This small molecule binds to this protein.
Small molecule (SMILES): CC[C@H](C)[C@@H]([C@@H](CC(=O)N1CCC[C@H]1[C@H](OC)[C@@H](C)C(=O)N[C@@H](Cc1ccccc1)C(=O)O)OC)N(C)C(=O)[C@@H](NC(=O)C(C)(C)N)C(C)C

Binding-site contacts:
Ligand atom C36 contacts residue ASP177 of chain 1.D at 3.4 Å.
Ligand atom O8 contacts residue VAL175 of chain 1.D at 3.5 Å (h-bond).
Ligand atom O3 contacts residue GLY223 of chain 1.D at 3.3 Å.
Ligand atom O1 contacts residue TYR222 of chain 1.D at 2.6 Å (h-bond).
Ligand atom C12 contacts residue TYR222 of chain 1.D at 4.0 Å (hydrophobic).
Ligand atom C1 contacts residue VAL175 of chain 1.D at 4.1 Å (hydrophobic).
Ligand atom C23 contacts residue GLN15 of chain 1.D at 3.7 Å.
Ligand atom C8 contacts residue TYR222 of chain 1.D at 3.4 Å (hydrophobic).
Ligand atom C14 contacts residue THR221 of chain 1.D at 3.6 Å.
Ligand atom C22 contacts residue GLN11 of chain 1.D at 3.7 Å.
Ligand atom C4 contacts residue LEU225 of chain 1.D at 4.0 Å (hydrophobic).
Ligand atom O2 contacts residue TYR222 of chain 1.D at 3.1 Å (h-bond).
Ligand atom O2 contacts residue GLY223 of chain 1.D at 3.0 Å (h-bond).
Ligand atom C2 contacts residue VAL175 of chain 1.D at 3.4 Å (hydrophobic).
Ligand atom C13 contacts residue THR221 of chain 1.D at 3.5 Å.
Ligand atom C3 contacts residue PRO220 of chain 1.D at 3.9 Å (hydrophobic).
Ligand atom C18 contacts residue GLN15 of chain 1.D at 3.4 Å.
Ligand atom C23 contacts residue GDP1 of chain 1.M at 3.1 Å.
Ligand atom C24 contacts residue GDP1 of chain 1.M at 3.5 Å.
Ligand atom C16 contacts residue THR221 of chain 1.D at 3.3 Å.
Ligand atom C1 contacts residue LYS174 of chain 1.D at 3.8 Å.
Ligand atom O1 contacts residue THR221 of chain 1.D at 3.3 Å.
Ligand atom C36 contacts residue LYS174 of chain 1.D at 3.8 Å.
Ligand atom C15 contacts residue THR221 of chain 1.D at 3.6 Å.
Ligand atom C5 contacts residue PRO220 of chain 1.D at 3.4 Å (hydrophobic).
Ligand atom O2 contacts residue THR221 of chain 1.D at 2.5 Å (h-bond).
Ligand atom N5 contacts residue ASP177 of chain 1.D at 2.6 Å (salt-bridge).
Ligand atom C22 contacts residue TYR222 of chain 1.D at 3.6 Å (hydrophobic).
Ligand atom C1 contacts residue TYR208 of chain 1.D at 3.6 Å (hydrophobic).
Ligand atom C24 contacts residue TYR222 of chain 1.D at 3.5 Å (hydrophobic).
Ligand atom C23 contacts residue TYR222 of chain 1.D at 3.5 Å (hydrophobic).
Ligand atom C24 contacts residue ASN226 of chain 1.D at 3.9 Å.
Ligand atom C35 contacts residue ASP177 of chain 1.D at 3.5 Å.
Ligand atom C24 contacts residue GLN15 of chain 1.D at 3.4 Å.
Ligand atom N1 contacts residue TYR222 of chain 1.D at 3.6 Å.
Ligand atom C26 contacts residue THR221 of chain 1.D at 3.8 Å.
Ligand atom C4 contacts residue PRO220 of chain 1.D at 3.3 Å (hydrophobic).
Ligand atom C6 contacts residue PRO220 of chain 1.D at 3.7 Å (hydrophobic).
Ligand atom C19 contacts residue GLN15 of chain 1.D at 3.6 Å.
Ligand atom C7 contacts residue TYR222 of chain 1.D at 4.1 Å (hydrophobic).

Sequence of chain 1.D:
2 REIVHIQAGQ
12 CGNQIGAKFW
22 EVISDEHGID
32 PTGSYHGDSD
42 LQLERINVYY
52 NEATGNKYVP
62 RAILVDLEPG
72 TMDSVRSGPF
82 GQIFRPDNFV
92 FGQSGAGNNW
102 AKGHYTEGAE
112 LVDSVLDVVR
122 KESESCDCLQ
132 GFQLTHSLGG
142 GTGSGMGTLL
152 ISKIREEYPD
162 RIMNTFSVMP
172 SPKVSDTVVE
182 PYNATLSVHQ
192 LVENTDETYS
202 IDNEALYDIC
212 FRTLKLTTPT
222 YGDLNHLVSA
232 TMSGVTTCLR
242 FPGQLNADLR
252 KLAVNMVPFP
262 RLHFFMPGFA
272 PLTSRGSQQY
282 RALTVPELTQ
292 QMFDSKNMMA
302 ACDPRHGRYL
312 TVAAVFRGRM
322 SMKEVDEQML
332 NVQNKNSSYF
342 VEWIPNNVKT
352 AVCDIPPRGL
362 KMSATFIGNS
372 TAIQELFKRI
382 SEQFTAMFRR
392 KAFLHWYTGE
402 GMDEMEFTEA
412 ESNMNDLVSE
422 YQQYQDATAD